The small molecule below binds the protein below.
Small molecule (SMILES): CC(=O)N[C@@H]1[C@@H](O)[C@H](O)[C@@H](CO)O[C@H]1O

Sequence of chain 1.A:
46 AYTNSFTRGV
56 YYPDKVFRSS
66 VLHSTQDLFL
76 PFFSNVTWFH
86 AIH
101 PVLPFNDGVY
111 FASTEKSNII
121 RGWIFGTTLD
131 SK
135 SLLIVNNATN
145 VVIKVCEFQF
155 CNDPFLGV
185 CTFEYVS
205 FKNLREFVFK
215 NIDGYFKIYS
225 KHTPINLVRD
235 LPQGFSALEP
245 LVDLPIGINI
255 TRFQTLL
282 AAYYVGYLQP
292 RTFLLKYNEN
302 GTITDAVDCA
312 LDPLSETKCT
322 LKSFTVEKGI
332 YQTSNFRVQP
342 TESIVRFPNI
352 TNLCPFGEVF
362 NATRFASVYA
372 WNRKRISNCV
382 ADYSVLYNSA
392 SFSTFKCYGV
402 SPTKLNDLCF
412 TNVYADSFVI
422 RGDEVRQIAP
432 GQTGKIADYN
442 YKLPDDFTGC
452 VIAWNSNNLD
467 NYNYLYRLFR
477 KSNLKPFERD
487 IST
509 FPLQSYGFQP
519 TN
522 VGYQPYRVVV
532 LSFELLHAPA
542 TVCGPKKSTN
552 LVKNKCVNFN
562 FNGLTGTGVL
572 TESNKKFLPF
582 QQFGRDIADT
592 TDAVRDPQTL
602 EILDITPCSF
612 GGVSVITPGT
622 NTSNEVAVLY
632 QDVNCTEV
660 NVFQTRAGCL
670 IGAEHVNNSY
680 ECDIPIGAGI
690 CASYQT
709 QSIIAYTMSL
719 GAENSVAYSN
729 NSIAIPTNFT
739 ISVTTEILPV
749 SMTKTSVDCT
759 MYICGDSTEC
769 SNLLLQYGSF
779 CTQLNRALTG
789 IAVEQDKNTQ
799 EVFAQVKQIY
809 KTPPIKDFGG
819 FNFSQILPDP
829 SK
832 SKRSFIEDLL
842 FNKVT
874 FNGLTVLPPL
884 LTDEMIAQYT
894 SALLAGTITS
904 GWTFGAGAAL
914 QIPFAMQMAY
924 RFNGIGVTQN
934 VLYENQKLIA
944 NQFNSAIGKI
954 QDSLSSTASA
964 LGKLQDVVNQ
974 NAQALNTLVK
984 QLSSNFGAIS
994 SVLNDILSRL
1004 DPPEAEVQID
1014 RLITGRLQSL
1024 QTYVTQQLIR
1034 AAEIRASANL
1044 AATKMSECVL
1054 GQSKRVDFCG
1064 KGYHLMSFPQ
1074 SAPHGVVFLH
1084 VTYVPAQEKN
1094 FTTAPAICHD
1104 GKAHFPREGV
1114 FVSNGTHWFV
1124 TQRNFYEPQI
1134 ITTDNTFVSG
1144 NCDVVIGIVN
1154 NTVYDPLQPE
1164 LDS

Sequence of chain 1.B:
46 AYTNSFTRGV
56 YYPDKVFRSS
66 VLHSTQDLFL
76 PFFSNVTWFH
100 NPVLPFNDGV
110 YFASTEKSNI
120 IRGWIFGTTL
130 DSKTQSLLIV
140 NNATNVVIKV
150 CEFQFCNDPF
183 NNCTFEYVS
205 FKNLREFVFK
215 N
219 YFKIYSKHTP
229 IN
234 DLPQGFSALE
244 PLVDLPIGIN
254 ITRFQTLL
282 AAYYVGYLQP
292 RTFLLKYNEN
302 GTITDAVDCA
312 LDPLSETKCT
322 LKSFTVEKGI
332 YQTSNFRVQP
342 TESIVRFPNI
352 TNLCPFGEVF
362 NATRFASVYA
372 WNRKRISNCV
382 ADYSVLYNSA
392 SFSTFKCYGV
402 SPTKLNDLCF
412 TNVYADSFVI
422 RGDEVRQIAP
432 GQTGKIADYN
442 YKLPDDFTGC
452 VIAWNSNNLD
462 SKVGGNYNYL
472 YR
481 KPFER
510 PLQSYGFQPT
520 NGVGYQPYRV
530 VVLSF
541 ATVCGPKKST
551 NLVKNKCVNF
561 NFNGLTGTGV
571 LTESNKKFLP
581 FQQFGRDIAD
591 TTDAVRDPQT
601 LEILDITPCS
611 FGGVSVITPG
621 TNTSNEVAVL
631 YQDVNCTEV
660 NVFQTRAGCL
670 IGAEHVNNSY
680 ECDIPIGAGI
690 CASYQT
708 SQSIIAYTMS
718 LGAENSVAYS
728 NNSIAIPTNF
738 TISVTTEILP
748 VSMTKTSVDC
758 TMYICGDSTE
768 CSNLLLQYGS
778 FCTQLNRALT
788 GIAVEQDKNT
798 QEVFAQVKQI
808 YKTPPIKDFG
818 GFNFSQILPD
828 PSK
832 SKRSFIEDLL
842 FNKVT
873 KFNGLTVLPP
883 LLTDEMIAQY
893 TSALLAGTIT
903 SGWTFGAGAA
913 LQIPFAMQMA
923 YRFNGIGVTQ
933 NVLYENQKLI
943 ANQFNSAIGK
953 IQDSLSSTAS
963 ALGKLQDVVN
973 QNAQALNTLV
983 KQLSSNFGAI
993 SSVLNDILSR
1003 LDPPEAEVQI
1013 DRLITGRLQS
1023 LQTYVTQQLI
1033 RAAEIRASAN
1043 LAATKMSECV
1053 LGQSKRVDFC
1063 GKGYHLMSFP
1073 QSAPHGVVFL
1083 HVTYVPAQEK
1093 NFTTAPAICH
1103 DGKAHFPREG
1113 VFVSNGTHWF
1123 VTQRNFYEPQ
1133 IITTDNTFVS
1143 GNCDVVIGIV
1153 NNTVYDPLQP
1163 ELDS

Binding-site contacts:
Ligand atom C8 contacts residue GLU300 of chain 1.B at 3.0 Å.
Ligand atom O7 contacts residue ASN301 of chain 1.B at 4.0 Å.
Ligand atom C2 contacts residue ASN301 of chain 1.B at 2.5 Å.
Ligand atom N2 contacts residue ASN301 of chain 1.B at 2.9 Å (h-bond).
Ligand atom C8 contacts residue ASN301 of chain 1.B at 4.0 Å.
Ligand atom C5 contacts residue ASN301 of chain 1.B at 3.8 Å.
Ligand atom O7 contacts residue ASN299 of chain 1.B at 3.5 Å (h-bond).
Ligand atom C7 contacts residue ASN299 of chain 1.B at 3.7 Å.
Ligand atom O5 contacts residue ASN301 of chain 1.B at 2.4 Å (h-bond).
Ligand atom C4 contacts residue ASN301 of chain 1.B at 4.3 Å.
Ligand atom C8 contacts residue ASN299 of chain 1.B at 3.5 Å.
Ligand atom C1 contacts residue ASN301 of chain 1.B at 1.5 Å.
Ligand atom C7 contacts residue GLU300 of chain 1.B at 4.5 Å.
Ligand atom C3 contacts residue ASN301 of chain 1.B at 3.9 Å.
Ligand atom O6 contacts residue LYS577 of chain 1.A at 4.0 Å.
Ligand atom C7 contacts residue ASN301 of chain 1.B at 3.6 Å.